Sequence of chain 1.A:
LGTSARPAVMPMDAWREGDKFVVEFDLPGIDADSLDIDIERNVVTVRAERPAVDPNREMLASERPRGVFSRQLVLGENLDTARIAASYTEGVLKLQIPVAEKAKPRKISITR

The small molecule below binds the protein below.
Small molecule (SMILES): O=C(O)[C@@H]1CCCN1

Binding-site contacts:
Ligand atom CG contacts residue LYS125 of chain 1.A at 3.7 Å.
Ligand atom CD contacts residue ARG124 of chain 1.A at 3.1 Å.
Ligand atom O contacts residue ARG124 of chain 1.A at 4.1 Å.
Ligand atom CG contacts residue ARG124 of chain 1.A at 3.9 Å.
Ligand atom N contacts residue ARG124 of chain 1.A at 3.8 Å.
Ligand atom C contacts residue ARG124 of chain 1.A at 4.4 Å.
Ligand atom CD contacts residue LYS125 of chain 1.A at 2.9 Å.
Ligand atom CB contacts residue ARG124 of chain 1.A at 4.3 Å.
Ligand atom CA contacts residue LYS125 of chain 1.A at 4.2 Å.
Ligand atom N contacts residue LYS125 of chain 1.A at 2.8 Å (salt-bridge).
Ligand atom CG contacts residue PRO123 of chain 1.A at 4.4 Å (hydrophobic).